A protein and the small-molecule ligand that binds it are described below.
Small molecule (SMILES): CC(=O)N[C@@H]1[C@@H](O)[C@H](O)[C@@H](CO)O[C@H]1O

Sequence of chain 1.A:
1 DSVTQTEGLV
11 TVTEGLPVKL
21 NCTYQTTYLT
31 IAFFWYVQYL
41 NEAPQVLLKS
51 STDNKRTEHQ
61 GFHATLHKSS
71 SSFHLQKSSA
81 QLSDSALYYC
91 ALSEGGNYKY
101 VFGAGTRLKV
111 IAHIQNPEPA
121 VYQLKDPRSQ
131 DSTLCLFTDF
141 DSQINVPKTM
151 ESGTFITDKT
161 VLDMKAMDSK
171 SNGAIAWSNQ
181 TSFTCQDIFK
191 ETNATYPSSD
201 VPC

Binding-site contacts:
Ligand atom O5 contacts residue GLY153 of chain 1.A at 3.7 Å.
Ligand atom C3 contacts residue ASN179 of chain 1.A at 3.5 Å.
Ligand atom C4 contacts residue THR148 of chain 2.E at 3.1 Å.
Ligand atom O7 contacts residue ASN179 of chain 1.A at 3.6 Å (h-bond).
Ligand atom C3 contacts residue ASN157 of chain 2.E at 4.2 Å.
Ligand atom C2 contacts residue ASN179 of chain 1.A at 2.4 Å.
Ligand atom N2 contacts residue THR148 of chain 2.E at 3.8 Å.
Ligand atom N2 contacts residue ASN179 of chain 1.A at 3.4 Å (h-bond).
Ligand atom C6 contacts residue SER152 of chain 1.A at 4.2 Å.
Ligand atom O5 contacts residue ASN179 of chain 1.A at 2.4 Å (h-bond).
Ligand atom O7 contacts residue VAL147 of chain 2.E at 4.0 Å.
Ligand atom C8 contacts residue THR146 of chain 2.E at 3.9 Å.
Ligand atom N2 contacts residue VAL147 of chain 2.E at 3.7 Å.
Ligand atom C8 contacts residue GLN180 of chain 1.A at 3.6 Å.
Ligand atom O7 contacts residue THR162 of chain 2.E at 4.4 Å.
Ligand atom O3 contacts residue THR155 of chain 2.E at 4.2 Å.
Ligand atom C5 contacts residue GLY153 of chain 1.A at 4.0 Å.
Ligand atom C8 contacts residue VAL147 of chain 2.E at 3.0 Å (hydrophobic).
Ligand atom C6 contacts residue GLY153 of chain 1.A at 4.0 Å.
Ligand atom O7 contacts residue GLN180 of chain 1.A at 4.0 Å.
Ligand atom O3 contacts residue THR148 of chain 2.E at 4.0 Å.
Ligand atom C5 contacts residue THR148 of chain 2.E at 4.5 Å.
Ligand atom C1 contacts residue GLN180 of chain 1.A at 4.1 Å.
Ligand atom N2 contacts residue GLN180 of chain 1.A at 3.8 Å.
Ligand atom O4 contacts residue SER152 of chain 1.A at 4.0 Å.
Ligand atom C1 contacts residue ASN179 of chain 1.A at 1.4 Å.
Ligand atom C7 contacts residue ASN179 of chain 1.A at 3.8 Å.
Ligand atom C5 contacts residue ASN179 of chain 1.A at 3.6 Å.
Ligand atom C5 contacts residue SER152 of chain 1.A at 4.1 Å.
Ligand atom C8 contacts residue THR162 of chain 2.E at 4.0 Å.
Ligand atom O4 contacts residue THR148 of chain 2.E at 2.2 Å (h-bond).
Ligand atom O3 contacts residue ASN157 of chain 2.E at 2.9 Å (h-bond).
Ligand atom O3 contacts residue ASN179 of chain 1.A at 3.6 Å.
Ligand atom C3 contacts residue THR148 of chain 2.E at 3.4 Å.
Ligand atom C2 contacts residue THR148 of chain 2.E at 4.2 Å.
Ligand atom C1 contacts residue GLY153 of chain 1.A at 4.1 Å.
Ligand atom C4 contacts residue ASN179 of chain 1.A at 4.2 Å.
Ligand atom C7 contacts residue GLN180 of chain 1.A at 3.6 Å.
Ligand atom C7 contacts residue VAL147 of chain 2.E at 3.4 Å (hydrophobic).

Sequence of chain 2.E:
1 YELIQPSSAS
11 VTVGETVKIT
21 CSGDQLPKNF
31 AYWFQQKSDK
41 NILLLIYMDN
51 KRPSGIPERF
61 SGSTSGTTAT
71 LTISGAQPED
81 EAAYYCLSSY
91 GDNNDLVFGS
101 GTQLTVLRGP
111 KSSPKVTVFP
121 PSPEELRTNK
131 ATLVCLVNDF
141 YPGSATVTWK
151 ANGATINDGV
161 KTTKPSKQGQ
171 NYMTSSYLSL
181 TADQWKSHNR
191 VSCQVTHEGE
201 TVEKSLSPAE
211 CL